The small molecule below binds the protein below.
Small molecule (SMILES): O=[N+]([O-])c1ccc(O)cc1

Sequence of chain 1.A:
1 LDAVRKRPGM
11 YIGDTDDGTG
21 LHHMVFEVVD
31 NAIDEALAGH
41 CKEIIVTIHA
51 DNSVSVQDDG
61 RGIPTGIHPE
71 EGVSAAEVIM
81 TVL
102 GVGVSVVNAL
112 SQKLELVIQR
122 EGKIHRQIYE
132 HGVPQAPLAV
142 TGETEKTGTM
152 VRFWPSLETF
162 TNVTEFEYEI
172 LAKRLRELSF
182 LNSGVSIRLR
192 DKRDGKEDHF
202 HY

Binding-site contacts:
Ligand atom C5 contacts residue THR150 of chain 1.A at 3.7 Å.
Ligand atom C4 contacts residue ALA32 of chain 1.A at 3.7 Å (hydrophobic).
Ligand atom C1 contacts residue ASN31 of chain 1.A at 3.7 Å.
Ligand atom O2 contacts residue VAL152 of chain 1.A at 4.0 Å.
Ligand atom C4 contacts residue ASP58 of chain 1.A at 3.2 Å.
Ligand atom C2 contacts residue VAL152 of chain 1.A at 3.5 Å (hydrophobic).
Ligand atom O2 contacts residue ASN31 of chain 1.A at 3.6 Å (h-bond).
Ligand atom C6 contacts residue ALA32 of chain 1.A at 4.0 Å (hydrophobic).
Ligand atom C3 contacts residue VAL152 of chain 1.A at 4.0 Å (hydrophobic).
Ligand atom C2 contacts residue VAL28 of chain 1.A at 3.7 Å (hydrophobic).
Ligand atom C6 contacts residue ILE63 of chain 1.A at 4.2 Å (hydrophobic).
Ligand atom C4 contacts residue THR150 of chain 1.A at 4.0 Å.
Ligand atom C5 contacts residue GLU35 of chain 1.A at 3.9 Å.
Ligand atom C3 contacts residue VAL28 of chain 1.A at 3.9 Å (hydrophobic).
Ligand atom C3 contacts residue THR150 of chain 1.A at 4.4 Å.
Ligand atom OH contacts residue ALA32 of chain 1.A at 3.5 Å.
Ligand atom N1 contacts residue VAL105 of chain 1.A at 4.2 Å.
Ligand atom C3 contacts residue VAL56 of chain 1.A at 3.8 Å (hydrophobic).
Ligand atom C5 contacts residue ASN31 of chain 1.A at 4.2 Å.
Ligand atom C4 contacts residue VAL56 of chain 1.A at 4.2 Å (hydrophobic).
Ligand atom C1 contacts residue VAL152 of chain 1.A at 4.2 Å (hydrophobic).
Ligand atom OH contacts residue VAL56 of chain 1.A at 3.7 Å.
Ligand atom C6 contacts residue THR150 of chain 1.A at 3.8 Å.
Ligand atom C6 contacts residue ASP58 of chain 1.A at 4.3 Å.
Ligand atom O3 contacts residue VAL105 of chain 1.A at 4.3 Å.
Ligand atom C6 contacts residue GLU35 of chain 1.A at 4.1 Å.
Ligand atom C6 contacts residue ASN31 of chain 1.A at 3.8 Å.
Ligand atom O2 contacts residue MET80 of chain 1.A at 4.4 Å.
Ligand atom O2 contacts residue VAL105 of chain 1.A at 3.4 Å.
Ligand atom OH contacts residue GLN57 of chain 1.A at 3.6 Å.
Ligand atom OH contacts residue THR150 of chain 1.A at 3.3 Å (h-bond).
Ligand atom C1 contacts residue THR150 of chain 1.A at 4.2 Å.
Ligand atom O3 contacts residue ILE79 of chain 1.A at 4.3 Å.
Ligand atom C5 contacts residue ALA32 of chain 1.A at 3.6 Å (hydrophobic).
Ligand atom N1 contacts residue ASN31 of chain 1.A at 3.4 Å (h-bond).
Ligand atom O3 contacts residue ASN31 of chain 1.A at 3.0 Å (h-bond).
Ligand atom OH contacts residue ASP58 of chain 1.A at 2.6 Å (salt-bridge).
Ligand atom O3 contacts residue ILE63 of chain 1.A at 4.2 Å.
Ligand atom C3 contacts residue ALA32 of chain 1.A at 4.1 Å (hydrophobic).
Ligand atom C5 contacts residue ASP58 of chain 1.A at 3.0 Å.